Sequence of chain 1.L:
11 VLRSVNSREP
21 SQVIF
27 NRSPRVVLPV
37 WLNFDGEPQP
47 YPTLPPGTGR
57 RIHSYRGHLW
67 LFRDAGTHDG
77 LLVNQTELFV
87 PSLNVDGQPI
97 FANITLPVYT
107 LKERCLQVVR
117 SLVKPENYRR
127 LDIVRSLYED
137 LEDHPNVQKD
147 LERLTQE

Binding-site contacts:
Ligand atom CAO contacts residue PRO48 of chain 1.L at 3.2 Å (hydrophobic).
Ligand atom FAJ contacts residue HIS59 of chain 1.L at 3.3 Å.
Ligand atom O contacts residue TYR61 of chain 1.L at 3.3 Å.
Ligand atom CAW contacts residue TYR47 of chain 1.L at 3.6 Å (hydrophobic).
Ligand atom OAG contacts residue TYR47 of chain 1.L at 2.7 Å (h-bond).
Ligand atom CBF contacts residue TYR47 of chain 1.L at 3.9 Å (hydrophobic).
Ligand atom FAJ contacts residue TRP66 of chain 1.L at 3.3 Å.
Ligand atom CAM contacts residue TYR47 of chain 1.L at 3.9 Å (hydrophobic).
Ligand atom NAS contacts residue HIS59 of chain 1.L at 2.9 Å (h-bond).
Ligand atom CBA contacts residue TYR47 of chain 1.L at 3.8 Å (hydrophobic).
Ligand atom CAQ contacts residue TRP37 of chain 1.L at 3.6 Å (hydrophobic).
Ligand atom NAR contacts residue ARG56 of chain 1.L at 3.4 Å (salt-bridge).
Ligand atom FAJ contacts residue SER60 of chain 1.L at 3.1 Å.
Ligand atom CBB contacts residue ILE58 of chain 1.L at 3.9 Å (hydrophobic).
Ligand atom NBG contacts residue TYR47 of chain 1.L at 3.8 Å.
Ligand atom CAE contacts residue TYR47 of chain 1.L at 3.9 Å (hydrophobic).
Ligand atom OAF contacts residue HIS64 of chain 1.L at 3.2 Å.
Ligand atom CBD contacts residue TYR47 of chain 1.L at 3.6 Å (hydrophobic).
Ligand atom OAF contacts residue TYR61 of chain 1.L at 3.8 Å.
Ligand atom CAQ contacts residue TYR47 of chain 1.L at 3.5 Å (hydrophobic).
Ligand atom CAE contacts residue TRP37 of chain 1.L at 3.8 Å (hydrophobic).
Ligand atom OAF contacts residue PHE40 of chain 1.L at 3.6 Å.
Ligand atom OAI contacts residue SER60 of chain 1.L at 2.7 Å (h-bond).
Ligand atom CAW contacts residue HIS59 of chain 1.L at 3.7 Å.
Ligand atom CAV contacts residue TYR61 of chain 1.L at 3.5 Å (hydrophobic).
Ligand atom OAI contacts residue HIS64 of chain 1.L at 2.5 Å (h-bond).
Ligand atom CBC contacts residue HIS64 of chain 1.L at 3.6 Å.
Ligand atom CBC contacts residue TRP37 of chain 1.L at 3.8 Å (hydrophobic).
Ligand atom CBD contacts residue TRP66 of chain 1.L at 3.8 Å (hydrophobic).
Ligand atom CAA contacts residue TYR61 of chain 1.L at 3.5 Å (hydrophobic).
Ligand atom CBF contacts residue HIS59 of chain 1.L at 3.5 Å.
Ligand atom C contacts residue TYR61 of chain 1.L at 3.6 Å (hydrophobic).
Ligand atom CBC contacts residue TYR47 of chain 1.L at 3.9 Å (hydrophobic).
Ligand atom CAM contacts residue ILE58 of chain 1.L at 3.6 Å (hydrophobic).
Ligand atom CBC contacts residue SER60 of chain 1.L at 3.8 Å.
Ligand atom N contacts residue TYR61 of chain 1.L at 3.7 Å.
Ligand atom OAI contacts residue TYR61 of chain 1.L at 3.7 Å.
Ligand atom NAR contacts residue PRO48 of chain 1.L at 3.9 Å.
Ligand atom CAZ contacts residue TYR47 of chain 1.L at 3.9 Å (hydrophobic).
Ligand atom OAI contacts residue TRP37 of chain 1.L at 3.9 Å.

A protein and the small-molecule ligand that binds it are described below.
Small molecule (SMILES): CC(=O)N[C@H](C(=O)N1C[C@H](O)[C@H](F)[C@H]1C(=O)NCc1ccc(-c2scnc2C)cc1)C(C)(C)C